Binding-site contacts:
Ligand atom N3 contacts residue LYS198 of chain 1.F at 3.5 Å (salt-bridge).
Ligand atom C3B contacts residue ASN242 of chain 1.F at 3.1 Å.
Ligand atom C4' contacts residue ASN242 of chain 1.F at 3.5 Å.
Ligand atom O3' contacts residue ASP200 of chain 1.F at 3.6 Å.
Ligand atom O1G contacts residue GLU331 of chain 1.F at 3.1 Å (salt-bridge).
Ligand atom PG contacts residue ASP318 of chain 1.F at 3.5 Å.
Ligand atom N6 contacts residue GLN183 of chain 1.F at 2.7 Å (h-bond).
Ligand atom O1A contacts residue LYS150 of chain 1.F at 3.6 Å.
Ligand atom N3 contacts residue TYR185 of chain 1.F at 3.6 Å.
Ligand atom O3G contacts residue ASP318 of chain 1.F at 2.2 Å (salt-bridge).
Ligand atom C2' contacts residue THR241 of chain 1.F at 3.4 Å.
Ligand atom O1G contacts residue ASN333 of chain 1.F at 2.8 Å (h-bond).
Ligand atom O1A contacts residue LYS74 of chain 1.F at 3.5 Å.
Ligand atom O2' contacts residue THR241 of chain 1.F at 2.3 Å (h-bond).
Ligand atom C2 contacts residue TYR185 of chain 1.F at 3.5 Å (hydrophobic).
Ligand atom PA contacts residue LYS150 of chain 1.F at 3.4 Å.
Ligand atom O3G contacts residue ASN333 of chain 1.F at 3.0 Å (h-bond).
Ligand atom O5' contacts residue LYS150 of chain 1.F at 3.5 Å (salt-bridge).
Ligand atom O2A contacts residue ILE330 of chain 1.F at 3.2 Å.
Ligand atom C8 contacts residue LYS150 of chain 1.F at 3.0 Å.
Ligand atom O2G contacts residue ARG222 of chain 1.F at 3.1 Å (salt-bridge).
Ligand atom O2B contacts residue ASN242 of chain 1.F at 3.6 Å (h-bond).
Ligand atom C6 contacts residue GLN183 of chain 1.F at 3.6 Å.
Ligand atom N7 contacts residue LYS150 of chain 1.F at 3.0 Å (salt-bridge).
Ligand atom C5' contacts residue ASN242 of chain 1.F at 3.0 Å.
Ligand atom PB contacts residue GLU331 of chain 1.F at 3.6 Å.
Ligand atom N6 contacts residue LYS184 of chain 1.F at 2.5 Å (salt-bridge).
Ligand atom C6 contacts residue LYS184 of chain 1.F at 3.7 Å.
Ligand atom PG contacts residue ASN333 of chain 1.F at 3.4 Å.
Ligand atom PG contacts residue GLU331 of chain 1.F at 3.2 Å.
Ligand atom N7 contacts residue GLN183 of chain 1.F at 3.5 Å (h-bond).
Ligand atom C3' contacts residue THR241 of chain 1.F at 3.4 Å.
Ligand atom N1 contacts residue LEU186 of chain 1.F at 3.0 Å (h-bond).
Ligand atom O3G contacts residue GLU331 of chain 1.F at 2.3 Å (salt-bridge).
Ligand atom N6 contacts residue TYR185 of chain 1.F at 3.7 Å.
Ligand atom O1B contacts residue GLU331 of chain 1.F at 2.4 Å (salt-bridge).
Ligand atom O2G contacts residue ARG202 of chain 1.F at 3.2 Å (salt-bridge).
Ligand atom N1 contacts residue TYR185 of chain 1.F at 3.7 Å.
Ligand atom O3' contacts residue THR241 of chain 1.F at 2.4 Å (h-bond).
Ligand atom O2A contacts residue LYS150 of chain 1.F at 2.5 Å (salt-bridge).

A protein and the small-molecule ligand that binds it are described below.
Small molecule (SMILES): Nc1ncnc2c1ncn2[C@@H]1O[C@H](CO[P](=O)(O)O[P](=O)(O)CP(=O)(O)O)[C@@H](O)[C@H]1O

Sequence of chain 1.F:
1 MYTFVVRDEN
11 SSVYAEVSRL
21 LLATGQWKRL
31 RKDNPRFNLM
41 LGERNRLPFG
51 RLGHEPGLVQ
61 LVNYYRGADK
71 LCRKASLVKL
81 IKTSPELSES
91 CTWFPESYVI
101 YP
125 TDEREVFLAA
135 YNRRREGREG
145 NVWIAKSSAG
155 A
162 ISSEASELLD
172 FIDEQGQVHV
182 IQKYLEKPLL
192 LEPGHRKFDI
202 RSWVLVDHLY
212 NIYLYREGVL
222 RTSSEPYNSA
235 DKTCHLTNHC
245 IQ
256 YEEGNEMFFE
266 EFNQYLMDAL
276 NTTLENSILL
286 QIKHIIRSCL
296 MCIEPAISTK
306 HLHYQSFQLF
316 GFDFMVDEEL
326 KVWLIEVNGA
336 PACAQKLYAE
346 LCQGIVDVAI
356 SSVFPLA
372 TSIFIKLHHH